Binding-site contacts:
Ligand atom C3 contacts residue ARG228 of chain 3.A at 3.8 Å.
Ligand atom C6 contacts residue TYR12 of chain 3.A at 3.7 Å (hydrophobic).
Ligand atom O6 contacts residue GLY98 of chain 3.A at 3.0 Å.
Ligand atom C2 contacts residue THR226 of chain 3.A at 3.3 Å.
Ligand atom C3 contacts residue THR226 of chain 3.A at 3.4 Å.
Ligand atom O6 contacts residue ASP208 of chain 3.A at 2.7 Å (salt-bridge).
Ligand atom C7 contacts residue LEU99 of chain 3.A at 3.8 Å (hydrophobic).
Ligand atom C4 contacts residue ASP208 of chain 3.A at 3.4 Å.
Ligand atom O5 contacts residue LEU99 of chain 3.A at 3.2 Å (h-bond).
Ligand atom O2 contacts residue THR226 of chain 3.A at 3.4 Å (h-bond).
Ligand atom O3 contacts residue ARG228 of chain 3.A at 2.8 Å (salt-bridge).
Ligand atom C6 contacts residue ALA207 of chain 3.A at 3.5 Å (hydrophobic).
Ligand atom C4 contacts residue ASN14 of chain 3.A at 3.9 Å.
Ligand atom C5 contacts residue LEU99 of chain 3.A at 3.5 Å (hydrophobic).
Ligand atom C4 contacts residue GLY98 of chain 3.A at 3.9 Å.
Ligand atom O3 contacts residue SER168 of chain 3.A at 3.3 Å.
Ligand atom C4 contacts residue LEU99 of chain 3.A at 3.9 Å (hydrophobic).
Ligand atom O6 contacts residue LEU99 of chain 3.A at 3.7 Å.
Ligand atom O3 contacts residue GLY227 of chain 3.A at 3.6 Å.
Ligand atom C6 contacts residue TYR100 of chain 3.A at 3.9 Å (hydrophobic).
Ligand atom O4 contacts residue LEU99 of chain 3.A at 3.3 Å (h-bond).
Ligand atom C6 contacts residue LEU99 of chain 3.A at 3.9 Å (hydrophobic).
Ligand atom C6 contacts residue ASP208 of chain 3.A at 3.4 Å.
Ligand atom C4 contacts residue SER168 of chain 3.A at 3.6 Å.
Ligand atom O4 contacts residue ARG228 of chain 3.A at 3.2 Å (salt-bridge).
Ligand atom O4 contacts residue GLY98 of chain 3.A at 3.1 Å.
Ligand atom O4 contacts residue TYR12 of chain 3.A at 3.6 Å.
Ligand atom O6 contacts residue TYR100 of chain 3.A at 3.2 Å (h-bond).
Ligand atom C6 contacts residue LEU99 of chain 3.A at 3.9 Å (hydrophobic).
Ligand atom O4 contacts residue ASN14 of chain 3.A at 2.8 Å (h-bond).
Ligand atom C4 contacts residue GLY227 of chain 3.A at 3.8 Å.
Ligand atom C4 contacts residue ARG228 of chain 3.A at 3.6 Å.
Ligand atom C5 contacts residue TYR12 of chain 3.A at 3.8 Å (hydrophobic).
Ligand atom O3 contacts residue THR226 of chain 3.A at 2.6 Å (h-bond).
Ligand atom O6 contacts residue ALA207 of chain 3.A at 3.3 Å.
Ligand atom O4 contacts residue ASP208 of chain 3.A at 2.5 Å (salt-bridge).
Ligand atom O4 contacts residue SER168 of chain 3.A at 2.6 Å (h-bond).
Ligand atom O6 contacts residue LEU99 of chain 3.A at 2.9 Å (h-bond).
Ligand atom C3 contacts residue GLY98 of chain 3.A at 3.5 Å.
Ligand atom C1 contacts residue LEU99 of chain 3.A at 3.9 Å (hydrophobic).

The protein below binds the small molecule below.
Small molecule (SMILES): CO[C@H]1O[C@H](CO)[C@@H](O)[C@H](O)[C@@H]1O[C@H]1O[C@H](CO)[C@@H](O)[C@H](O)[C@@H]1O

Sequence of chain 3.A:
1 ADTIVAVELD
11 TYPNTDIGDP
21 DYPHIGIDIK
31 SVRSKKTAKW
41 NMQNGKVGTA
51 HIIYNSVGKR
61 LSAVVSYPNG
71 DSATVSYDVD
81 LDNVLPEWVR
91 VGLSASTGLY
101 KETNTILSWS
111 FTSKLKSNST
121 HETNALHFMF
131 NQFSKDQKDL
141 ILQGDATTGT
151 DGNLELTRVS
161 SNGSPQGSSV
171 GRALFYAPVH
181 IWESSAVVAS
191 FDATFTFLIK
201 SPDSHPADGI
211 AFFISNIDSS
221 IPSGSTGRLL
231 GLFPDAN